Binding-site contacts:
Ligand atom NAP contacts residue GLY73 of chain 2.U at 3.5 Å.
Ligand atom OAD contacts residue TRP543 of chain 2.V at 3.7 Å.
Ligand atom CAA contacts residue ALA74 of chain 2.U at 3.6 Å (hydrophobic).
Ligand atom NAQ contacts residue TRP543 of chain 2.V at 3.4 Å.
Ligand atom CAB contacts residue FAD1 of chain 2.EC at 3.6 Å.
Ligand atom OAT contacts residue MET539 of chain 2.V at 3.2 Å.
Ligand atom OAD contacts residue LYS208 of chain 2.U at 2.3 Å (salt-bridge).
Ligand atom CAK contacts residue VAL148 of chain 2.U at 3.5 Å (hydrophobic).
Ligand atom OAG contacts residue ARG337 of chain 2.V at 2.7 Å (salt-bridge).
Ligand atom NAP contacts residue TRP543 of chain 2.V at 3.6 Å.
Ligand atom N1 contacts residue TRP543 of chain 2.V at 3.4 Å.
Ligand atom N1 contacts residue ARG337 of chain 2.V at 3.4 Å (salt-bridge).
Ligand atom C4 contacts residue TRP543 of chain 2.V at 3.6 Å (hydrophobic).
Ligand atom CAU contacts residue TRP543 of chain 2.V at 3.4 Å (hydrophobic).
Ligand atom NAQ contacts residue ARG337 of chain 2.V at 3.5 Å (salt-bridge).
Ligand atom C2 contacts residue TRP543 of chain 2.V at 3.5 Å (hydrophobic).
Ligand atom CAW contacts residue PRO149 of chain 2.U at 3.5 Å (hydrophobic).
Ligand atom OAE contacts residue VAL148 of chain 2.U at 3.4 Å.
Ligand atom C6 contacts residue PHE158 of chain 2.U at 3.6 Å (hydrophobic).
Ligand atom C5 contacts residue MET539 of chain 2.V at 3.7 Å (hydrophobic).
Ligand atom C6 contacts residue ARG337 of chain 2.V at 3.5 Å.
Ligand atom CAB contacts residue MET311 of chain 2.V at 3.6 Å (hydrophobic).
Ligand atom CAB contacts residue ARG337 of chain 2.V at 3.6 Å.
Ligand atom OAS contacts residue ARG337 of chain 2.V at 2.8 Å (salt-bridge).
Ligand atom CAK contacts residue PHE158 of chain 2.U at 3.6 Å (hydrophobic).
Ligand atom CAH contacts residue ASP336 of chain 2.V at 3.8 Å.
Ligand atom CAU contacts residue LYS208 of chain 2.U at 3.5 Å.
Ligand atom CAC contacts residue VAL540 of chain 2.V at 3.7 Å (hydrophobic).
Ligand atom CAJ contacts residue ARG337 of chain 2.V at 3.6 Å.
Ligand atom CBA contacts residue PRO149 of chain 2.U at 3.8 Å (hydrophobic).
Ligand atom CAI contacts residue ASP336 of chain 2.V at 3.2 Å.
Ligand atom CAC contacts residue GLY73 of chain 2.U at 3.7 Å.
Ligand atom OAS contacts residue PHE158 of chain 2.U at 3.2 Å.
Ligand atom OAE contacts residue ALA74 of chain 2.U at 3.6 Å.
Ligand atom CAI contacts residue ALA157 of chain 2.U at 3.7 Å (hydrophobic).
Ligand atom N3 contacts residue TRP543 of chain 2.V at 3.6 Å.
Ligand atom OAD contacts residue GLY73 of chain 2.U at 3.8 Å.
Ligand atom N3 contacts residue GLY73 of chain 2.U at 3.4 Å.
Ligand atom OAF contacts residue LYS208 of chain 2.U at 3.3 Å (salt-bridge).
Ligand atom CAH contacts residue ARG337 of chain 2.V at 3.7 Å.

Sequence of chain 2.U:
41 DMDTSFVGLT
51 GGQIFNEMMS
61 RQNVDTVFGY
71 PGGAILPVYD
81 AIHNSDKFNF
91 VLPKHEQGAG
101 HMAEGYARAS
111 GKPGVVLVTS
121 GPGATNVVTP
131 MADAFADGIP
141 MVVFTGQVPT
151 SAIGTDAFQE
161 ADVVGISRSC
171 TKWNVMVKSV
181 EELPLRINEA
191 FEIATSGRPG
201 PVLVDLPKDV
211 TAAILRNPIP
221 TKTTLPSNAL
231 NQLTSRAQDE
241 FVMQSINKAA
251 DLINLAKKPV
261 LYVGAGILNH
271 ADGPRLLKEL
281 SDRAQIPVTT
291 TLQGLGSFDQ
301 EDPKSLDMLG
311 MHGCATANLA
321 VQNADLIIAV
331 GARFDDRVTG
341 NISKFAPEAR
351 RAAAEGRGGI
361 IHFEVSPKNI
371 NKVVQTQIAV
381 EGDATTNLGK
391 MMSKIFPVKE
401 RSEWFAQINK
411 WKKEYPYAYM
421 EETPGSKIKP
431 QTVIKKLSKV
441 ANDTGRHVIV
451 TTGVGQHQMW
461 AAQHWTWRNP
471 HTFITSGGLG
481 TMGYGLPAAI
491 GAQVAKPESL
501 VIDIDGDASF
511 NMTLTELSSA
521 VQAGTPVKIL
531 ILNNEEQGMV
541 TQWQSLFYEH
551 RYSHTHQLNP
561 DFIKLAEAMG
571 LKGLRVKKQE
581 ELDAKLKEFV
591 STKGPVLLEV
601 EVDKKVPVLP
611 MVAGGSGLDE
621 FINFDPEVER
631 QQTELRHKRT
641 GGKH

Sequence of chain 2.V:
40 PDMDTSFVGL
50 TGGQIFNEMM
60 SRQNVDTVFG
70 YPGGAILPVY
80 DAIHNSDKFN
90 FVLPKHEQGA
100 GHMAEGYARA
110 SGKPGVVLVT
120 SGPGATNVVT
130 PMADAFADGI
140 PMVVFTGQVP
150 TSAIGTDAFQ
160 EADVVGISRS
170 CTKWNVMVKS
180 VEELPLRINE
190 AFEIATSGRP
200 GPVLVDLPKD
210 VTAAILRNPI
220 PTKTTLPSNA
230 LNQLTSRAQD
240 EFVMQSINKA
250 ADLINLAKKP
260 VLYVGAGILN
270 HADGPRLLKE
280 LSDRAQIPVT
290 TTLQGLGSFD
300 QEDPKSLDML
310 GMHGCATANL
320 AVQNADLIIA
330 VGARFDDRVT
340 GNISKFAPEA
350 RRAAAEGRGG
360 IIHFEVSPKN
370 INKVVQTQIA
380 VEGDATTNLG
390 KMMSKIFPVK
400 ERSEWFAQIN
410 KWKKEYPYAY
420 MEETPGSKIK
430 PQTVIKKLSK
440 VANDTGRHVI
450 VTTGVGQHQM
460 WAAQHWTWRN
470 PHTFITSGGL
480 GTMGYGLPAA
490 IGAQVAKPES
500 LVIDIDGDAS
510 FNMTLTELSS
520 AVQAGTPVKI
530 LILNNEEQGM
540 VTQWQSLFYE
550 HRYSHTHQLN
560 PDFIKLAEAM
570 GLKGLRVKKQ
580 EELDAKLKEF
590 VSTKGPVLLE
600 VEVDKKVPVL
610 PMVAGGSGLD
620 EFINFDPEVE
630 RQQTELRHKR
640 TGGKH

This protein binds this small molecule.
Small molecule (SMILES): COC(=O)c1ccccc1CS(=O)(=O)NC(=O)Nc1nc(OC)cc(OC)n1